The protein below binds the small molecule below.
Small molecule (SMILES): CCC[C@H](CC)Oc1ccc(C(C)(C)C)cc1NC(=O)c1nnn(-c2cc(OC)ccc2OC)c1C

Binding-site contacts:
Ligand atom C35 contacts residue SER125 of chain 1.B at 3.7 Å.
Ligand atom C28 contacts residue PHE159 of chain 1.B at 3.4 Å (hydrophobic).
Ligand atom C12 contacts residue HIS205 of chain 1.B at 3.5 Å.
Ligand atom C11 contacts residue GLN163 of chain 1.B at 3.2 Å.
Ligand atom C10 contacts residue PHE166 of chain 1.B at 3.4 Å (hydrophobic).
Ligand atom C30 contacts residue THR286 of chain 1.B at 3.7 Å.
Ligand atom C28 contacts residue LEU289 of chain 1.B at 3.7 Å (hydrophobic).
Ligand atom C14 contacts residue LEU87 of chain 1.B at 3.0 Å (hydrophobic).
Ligand atom C09 contacts residue TRP177 of chain 1.B at 3.4 Å (hydrophobic).
Ligand atom C18 contacts residue LEU118 of chain 1.B at 3.7 Å (hydrophobic).
Ligand atom C12 contacts residue PHE166 of chain 1.B at 3.6 Å (hydrophobic).
Ligand atom C22 contacts residue SER125 of chain 1.B at 3.3 Å.
Ligand atom O01 contacts residue MET121 of chain 1.B at 3.1 Å.
Ligand atom C09 contacts residue TYR184 of chain 1.B at 3.5 Å (hydrophobic).
Ligand atom C15 contacts residue LEU87 of chain 1.B at 3.5 Å (hydrophobic).
Ligand atom C23 contacts residue SER125 of chain 1.B at 3.7 Å.
Ligand atom C32 contacts residue PHE307 of chain 1.B at 3.6 Å (hydrophobic).
Ligand atom C08 contacts residue MET121 of chain 1.B at 3.7 Å (hydrophobic).
Ligand atom C21 contacts residue SER125 of chain 1.B at 3.6 Å.
Ligand atom C27 contacts residue PHE159 of chain 1.B at 3.6 Å (hydrophobic).
Ligand atom C30 contacts residue PHE159 of chain 1.B at 3.6 Å (hydrophobic).
Ligand atom C07 contacts residue MET121 of chain 1.B at 3.6 Å (hydrophobic).
Ligand atom N25 contacts residue PHE159 of chain 1.B at 3.6 Å.
Ligand atom C12 contacts residue GLN163 of chain 1.B at 3.2 Å.
Ligand atom C12 contacts residue TRP177 of chain 1.B at 3.4 Å (hydrophobic).
Ligand atom O29 contacts residue PHE159 of chain 1.B at 3.5 Å.
Ligand atom N26 contacts residue GLN163 of chain 1.B at 3.0 Å (h-bond).
Ligand atom C14 contacts residue VAL89 of chain 1.B at 3.4 Å (hydrophobic).
Ligand atom O34 contacts residue LEU306 of chain 1.B at 3.6 Å.
Ligand atom N24 contacts residue SER125 of chain 1.B at 3.5 Å (h-bond).
Ligand atom C16 contacts residue LEU87 of chain 1.B at 3.7 Å (hydrophobic).
Ligand atom C31 contacts residue PHE307 of chain 1.B at 3.6 Å (hydrophobic).
Ligand atom C18 contacts residue MET121 of chain 1.B at 3.7 Å (hydrophobic).
Ligand atom C17 contacts residue LEU87 of chain 1.B at 3.3 Å (hydrophobic).
Ligand atom C13 contacts residue VAL89 of chain 1.B at 3.7 Å (hydrophobic).
Ligand atom C30 contacts residue HIS285 of chain 1.B at 3.6 Å.
Ligand atom C30 contacts residue LEU289 of chain 1.B at 3.6 Å (hydrophobic).
Ligand atom N25 contacts residue GLN163 of chain 1.B at 2.9 Å (h-bond).
Ligand atom O29 contacts residue LEU289 of chain 1.B at 3.3 Å.
Ligand atom C19 contacts residue LEU87 of chain 1.B at 3.5 Å (hydrophobic).

Sequence of chain 1.B:
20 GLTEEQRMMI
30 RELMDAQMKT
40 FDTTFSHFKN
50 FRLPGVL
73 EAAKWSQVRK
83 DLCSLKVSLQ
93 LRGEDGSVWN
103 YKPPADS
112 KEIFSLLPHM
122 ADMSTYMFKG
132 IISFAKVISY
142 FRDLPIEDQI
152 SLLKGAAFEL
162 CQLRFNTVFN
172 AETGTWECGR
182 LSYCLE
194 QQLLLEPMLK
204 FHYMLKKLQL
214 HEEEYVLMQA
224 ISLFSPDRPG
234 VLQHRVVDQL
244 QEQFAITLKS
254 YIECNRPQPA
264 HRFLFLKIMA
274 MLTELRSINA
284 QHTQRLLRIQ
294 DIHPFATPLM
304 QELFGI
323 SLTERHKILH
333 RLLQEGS